Binding-site contacts:
Ligand atom N3 contacts residue ILE14 of chain 1.C at 3.7 Å.
Ligand atom C2 contacts residue LEU87 of chain 1.C at 3.7 Å (hydrophobic).
Ligand atom C21 contacts residue ASP90 of chain 1.C at 3.5 Å.
Ligand atom C10 contacts residue ILE14 of chain 1.C at 3.4 Å (hydrophobic).
Ligand atom O8 contacts residue PHE84 of chain 1.C at 3.5 Å.
Ligand atom C13 contacts residue ASN136 of chain 1.C at 3.6 Å.
Ligand atom C17 contacts residue LEU87 of chain 1.C at 3.3 Å (hydrophobic).
Ligand atom C20 contacts residue GLN89 of chain 1.C at 3.9 Å.
Ligand atom C19 contacts residue GLN89 of chain 1.C at 3.7 Å.
Ligand atom N2 contacts residue LEU87 of chain 1.C at 2.7 Å (h-bond).
Ligand atom C14 contacts residue GLY17 of chain 1.C at 3.3 Å.
Ligand atom N9 contacts residue ALA35 of chain 1.C at 3.7 Å.
Ligand atom C15 contacts residue GLY17 of chain 1.C at 3.4 Å.
Ligand atom N25 contacts residue ASP90 of chain 1.C at 2.6 Å (salt-bridge).
Ligand atom O24 contacts residue LYS93 of chain 1.C at 3.6 Å.
Ligand atom C12 contacts residue GLN135 of chain 1.C at 3.7 Å.
Ligand atom N9 contacts residue VAL68 of chain 1.C at 3.7 Å.
Ligand atom C4 contacts residue VAL22 of chain 1.C at 3.8 Å (hydrophobic).
Ligand atom N1 contacts residue LEU138 of chain 1.C at 3.5 Å.
Ligand atom C13 contacts residue ASP149 of chain 1.C at 3.6 Å.
Ligand atom C15 contacts residue GLU16 of chain 1.C at 3.1 Å.
Ligand atom C23 contacts residue ASP90 of chain 1.C at 3.7 Å.
Ligand atom C15 contacts residue GLY15 of chain 1.C at 3.4 Å.
Ligand atom C6 contacts residue ALA35 of chain 1.C at 3.6 Å (hydrophobic).
Ligand atom C5 contacts residue LEU138 of chain 1.C at 3.7 Å (hydrophobic).
Ligand atom N2 contacts residue PHE86 of chain 1.C at 3.9 Å.
Ligand atom N1 contacts residue ALA35 of chain 1.C at 3.9 Å.
Ligand atom O6 contacts residue VAL22 of chain 1.C at 3.4 Å.
Ligand atom C13 contacts residue GLY17 of chain 1.C at 3.8 Å.
Ligand atom N1 contacts residue LEU87 of chain 1.C at 3.7 Å.
Ligand atom N9 contacts residue GLU85 of chain 1.C at 3.0 Å (salt-bridge).
Ligand atom C14 contacts residue GLU16 of chain 1.C at 3.4 Å.
Ligand atom C16 contacts residue GLY15 of chain 1.C at 3.7 Å.
Ligand atom C6 contacts residue LEU138 of chain 1.C at 3.3 Å (hydrophobic).
Ligand atom C18 contacts residue GLN89 of chain 1.C at 3.9 Å.
Ligand atom C18 contacts residue HIS88 of chain 1.C at 3.2 Å.
Ligand atom C18 contacts residue LEU87 of chain 1.C at 3.4 Å (hydrophobic).
Ligand atom N9 contacts residue PHE84 of chain 1.C at 3.7 Å.
Ligand atom C19 contacts residue HIS88 of chain 1.C at 3.3 Å.
Ligand atom N9 contacts residue LEU138 of chain 1.C at 3.6 Å.

Sequence of chain 1.C:
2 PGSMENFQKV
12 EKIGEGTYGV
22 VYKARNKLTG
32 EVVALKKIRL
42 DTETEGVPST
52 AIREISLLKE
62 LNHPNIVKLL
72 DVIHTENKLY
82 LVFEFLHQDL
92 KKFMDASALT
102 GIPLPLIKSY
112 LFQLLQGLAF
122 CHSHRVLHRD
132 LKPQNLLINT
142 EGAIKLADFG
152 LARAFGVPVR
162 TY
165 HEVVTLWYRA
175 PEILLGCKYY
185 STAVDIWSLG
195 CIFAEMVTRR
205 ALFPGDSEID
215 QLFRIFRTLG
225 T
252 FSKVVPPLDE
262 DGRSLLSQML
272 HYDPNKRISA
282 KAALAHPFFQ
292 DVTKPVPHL

A protein and the small-molecule ligand that binds it are described below.
Small molecule (SMILES): NC(=O)c1ccc(Nc2nc(N)c(N=O)c(OCC3CCCCC3)n2)cc1